Sequence of chain 2.A:
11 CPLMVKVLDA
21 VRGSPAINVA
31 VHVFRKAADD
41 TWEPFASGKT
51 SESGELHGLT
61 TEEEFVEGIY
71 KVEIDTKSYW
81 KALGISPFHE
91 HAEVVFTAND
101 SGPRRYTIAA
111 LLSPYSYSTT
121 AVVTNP

Sequence of chain 2.B:
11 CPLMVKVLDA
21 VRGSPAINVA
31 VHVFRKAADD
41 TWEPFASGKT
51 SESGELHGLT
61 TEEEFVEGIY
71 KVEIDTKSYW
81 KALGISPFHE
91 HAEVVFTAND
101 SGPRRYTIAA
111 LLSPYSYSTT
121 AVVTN

Sequence of chain 1.A:
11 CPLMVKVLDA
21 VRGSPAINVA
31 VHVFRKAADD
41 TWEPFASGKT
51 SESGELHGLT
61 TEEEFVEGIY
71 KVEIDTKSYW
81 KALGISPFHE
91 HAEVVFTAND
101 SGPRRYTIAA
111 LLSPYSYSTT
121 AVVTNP

The small molecule below binds the protein below.
Small molecule (SMILES): O=C(O)c1cccc(/C=C/c2ccc(O)cc2Cl)c1

Binding-site contacts:
Ligand atom C07 contacts residue XLO1 of chain 2.C at 0.5 Å.
Ligand atom C10 contacts residue XLO1 of chain 2.C at 1.1 Å.
Ligand atom C13 contacts residue SER118 of chain 2.A at 3.3 Å.
Ligand atom C05 contacts residue XLO1 of chain 2.C at 0.6 Å.
Ligand atom C06 contacts residue LYS16 of chain 1.A at 3.7 Å.
Ligand atom C02 contacts residue XLO1 of chain 2.C at 3.3 Å.
Ligand atom C12 contacts residue SER118 of chain 2.A at 3.6 Å.
Ligand atom C01 contacts residue XLO1 of chain 2.C at 2.0 Å.
Ligand atom C07 contacts residue LYS16 of chain 1.A at 3.2 Å.
Ligand atom C07 contacts residue LYS16 of chain 2.A at 3.1 Å.
Ligand atom C03 contacts residue XLO1 of chain 2.C at 2.9 Å.
Ligand atom O03 contacts residue XLO1 of chain 2.C at 2.4 Å.
Ligand atom O02 contacts residue LYS16 of chain 2.A at 2.3 Å (salt-bridge).
Ligand atom C04 contacts residue LEU18 of chain 2.A at 3.5 Å (hydrophobic).
Ligand atom C11 contacts residue XLO1 of chain 2.C at 1.3 Å.
Ligand atom C08 contacts residue XLO1 of chain 2.C at 0.7 Å.
Ligand atom C14 contacts residue LEU111 of chain 1.A at 3.4 Å (hydrophobic).
Ligand atom O01 contacts residue LYS16 of chain 1.A at 2.7 Å (salt-bridge).
Ligand atom C02 contacts residue ALA109 of chain 1.A at 3.6 Å (hydrophobic).
Ligand atom O01 contacts residue XLO1 of chain 2.C at 0.8 Å.
Ligand atom C04 contacts residue XLO1 of chain 2.C at 1.8 Å.
Ligand atom O03 contacts residue THR119 of chain 2.A at 3.1 Å (h-bond).
Ligand atom C09 contacts residue LEU18 of chain 2.A at 3.7 Å (hydrophobic).
Ligand atom C03 contacts residue ALA109 of chain 1.A at 3.2 Å (hydrophobic).
Ligand atom O02 contacts residue XLO1 of chain 2.C at 1.0 Å (h-bond).
Ligand atom C06 contacts residue XLO1 of chain 2.C at 1.4 Å.
Ligand atom C14 contacts residue XLO1 of chain 2.C at 1.2 Å.
Ligand atom C02 contacts residue LEU18 of chain 2.A at 3.4 Å (hydrophobic).
Ligand atom O03 contacts residue LEU111 of chain 1.A at 3.4 Å.
Ligand atom O01 contacts residue LYS16 of chain 2.A at 3.8 Å.
Ligand atom C13 contacts residue LEU111 of chain 1.A at 3.6 Å (hydrophobic).
Ligand atom O03 contacts residue SER118 of chain 2.A at 2.2 Å (h-bond).
Ligand atom C13 contacts residue XLO1 of chain 2.C at 1.1 Å.
Ligand atom C06 contacts residue LYS16 of chain 2.A at 3.7 Å.
Ligand atom CL1 contacts residue XLO1 of chain 2.C at 0.6 Å.
Ligand atom C12 contacts residue XLO1 of chain 2.C at 0.6 Å.
Ligand atom C09 contacts residue XLO1 of chain 2.C at 1.7 Å.
Ligand atom O02 contacts residue LYS16 of chain 1.A at 3.4 Å (salt-bridge).
Ligand atom C15 contacts residue XLO1 of chain 2.C at 0.5 Å.
Ligand atom C03 contacts residue LEU18 of chain 2.A at 2.9 Å (hydrophobic).